Sequence of chain 1.A:
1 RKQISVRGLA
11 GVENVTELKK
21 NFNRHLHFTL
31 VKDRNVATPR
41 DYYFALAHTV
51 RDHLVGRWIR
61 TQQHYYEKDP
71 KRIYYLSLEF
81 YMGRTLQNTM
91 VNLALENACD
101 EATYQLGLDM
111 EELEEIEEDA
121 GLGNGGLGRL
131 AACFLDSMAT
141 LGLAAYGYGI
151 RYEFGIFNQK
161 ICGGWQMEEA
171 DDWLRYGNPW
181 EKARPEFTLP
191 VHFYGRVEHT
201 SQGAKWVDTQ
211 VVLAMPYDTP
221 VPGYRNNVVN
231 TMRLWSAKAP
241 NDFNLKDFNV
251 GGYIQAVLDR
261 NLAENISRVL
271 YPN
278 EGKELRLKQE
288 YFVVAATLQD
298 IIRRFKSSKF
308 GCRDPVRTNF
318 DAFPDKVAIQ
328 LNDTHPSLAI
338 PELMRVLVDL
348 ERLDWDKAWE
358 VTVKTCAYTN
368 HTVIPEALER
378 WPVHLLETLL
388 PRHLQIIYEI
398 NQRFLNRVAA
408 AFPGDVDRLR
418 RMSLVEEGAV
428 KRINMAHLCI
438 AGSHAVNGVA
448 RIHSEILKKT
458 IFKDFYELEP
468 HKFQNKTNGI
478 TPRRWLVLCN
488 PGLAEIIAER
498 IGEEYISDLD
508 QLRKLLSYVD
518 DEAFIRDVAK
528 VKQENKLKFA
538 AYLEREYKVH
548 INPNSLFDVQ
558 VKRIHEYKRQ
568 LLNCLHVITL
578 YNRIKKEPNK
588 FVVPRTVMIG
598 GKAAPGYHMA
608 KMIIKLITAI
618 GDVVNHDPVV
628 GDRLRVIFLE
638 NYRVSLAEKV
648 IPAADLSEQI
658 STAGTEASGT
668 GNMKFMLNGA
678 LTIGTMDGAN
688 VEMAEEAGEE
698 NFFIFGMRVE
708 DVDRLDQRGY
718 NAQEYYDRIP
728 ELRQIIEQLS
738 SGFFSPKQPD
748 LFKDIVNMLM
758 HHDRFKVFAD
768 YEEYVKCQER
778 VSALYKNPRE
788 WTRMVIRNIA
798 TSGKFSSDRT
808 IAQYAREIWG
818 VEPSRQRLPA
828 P

Sequence of chain 1.B:
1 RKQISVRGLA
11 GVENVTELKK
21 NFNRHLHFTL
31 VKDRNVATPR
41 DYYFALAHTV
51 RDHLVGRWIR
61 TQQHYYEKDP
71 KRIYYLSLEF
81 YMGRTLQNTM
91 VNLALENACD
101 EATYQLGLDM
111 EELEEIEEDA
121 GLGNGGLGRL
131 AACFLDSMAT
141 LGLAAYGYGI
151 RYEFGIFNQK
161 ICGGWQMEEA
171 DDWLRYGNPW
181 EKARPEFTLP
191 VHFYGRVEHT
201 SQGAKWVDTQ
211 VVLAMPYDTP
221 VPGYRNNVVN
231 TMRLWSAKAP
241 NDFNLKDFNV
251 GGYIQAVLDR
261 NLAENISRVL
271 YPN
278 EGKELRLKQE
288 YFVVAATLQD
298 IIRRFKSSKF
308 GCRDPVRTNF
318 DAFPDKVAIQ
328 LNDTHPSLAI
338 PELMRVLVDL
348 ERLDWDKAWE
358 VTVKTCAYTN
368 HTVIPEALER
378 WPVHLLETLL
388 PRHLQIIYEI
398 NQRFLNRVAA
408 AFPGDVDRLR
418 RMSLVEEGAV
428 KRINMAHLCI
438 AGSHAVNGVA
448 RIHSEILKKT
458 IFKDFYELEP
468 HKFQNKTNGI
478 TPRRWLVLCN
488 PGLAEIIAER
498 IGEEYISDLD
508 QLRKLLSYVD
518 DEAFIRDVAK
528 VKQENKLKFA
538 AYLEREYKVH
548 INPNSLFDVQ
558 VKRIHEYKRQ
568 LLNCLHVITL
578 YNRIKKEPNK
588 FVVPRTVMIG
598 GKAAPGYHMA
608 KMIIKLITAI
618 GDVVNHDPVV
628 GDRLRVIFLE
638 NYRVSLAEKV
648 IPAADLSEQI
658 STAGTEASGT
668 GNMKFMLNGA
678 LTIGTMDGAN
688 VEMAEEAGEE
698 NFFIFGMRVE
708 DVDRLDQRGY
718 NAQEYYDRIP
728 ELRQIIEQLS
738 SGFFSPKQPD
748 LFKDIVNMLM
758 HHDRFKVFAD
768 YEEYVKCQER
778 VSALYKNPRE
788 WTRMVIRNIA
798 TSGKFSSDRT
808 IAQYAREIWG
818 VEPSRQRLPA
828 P

This small molecule binds to this protein.
Small molecule (SMILES): O=c1[nH]cnc2c1ncn2[C@@H]1O[C@H](COP(=O)(O)O)[C@@H](O)[C@H]1O

Binding-site contacts:
Ligand atom O3P contacts residue ARG300 of chain 1.B at 2.5 Å (salt-bridge).
Ligand atom O2' contacts residue GLN63 of chain 1.B at 4.0 Å.
Ligand atom O2' contacts residue ASP33 of chain 1.A at 3.4 Å (salt-bridge).
Ligand atom C1' contacts residue VAL36 of chain 1.A at 4.1 Å (hydrophobic).
Ligand atom C8 contacts residue VAL36 of chain 1.A at 3.4 Å (hydrophobic).
Ligand atom O3P contacts residue ARG301 of chain 1.B at 4.0 Å.
Ligand atom N3 contacts residue ASN35 of chain 1.A at 3.9 Å.
Ligand atom C4 contacts residue VAL36 of chain 1.A at 4.0 Å (hydrophobic).
Ligand atom C5' contacts residue TRP58 of chain 1.B at 4.0 Å (hydrophobic).
Ligand atom N9 contacts residue VAL36 of chain 1.A at 3.6 Å.
Ligand atom O5' contacts residue TYR66 of chain 1.B at 3.9 Å.
Ligand atom P contacts residue ARG301 of chain 1.B at 3.4 Å.
Ligand atom O1P contacts residue ARG300 of chain 1.B at 3.8 Å.
Ligand atom O1P contacts residue ARG301 of chain 1.B at 2.6 Å (salt-bridge).
Ligand atom C2' contacts residue ASP33 of chain 1.A at 3.2 Å.
Ligand atom O3' contacts residue TRP58 of chain 1.B at 3.2 Å.
Ligand atom O2P contacts residue ARG301 of chain 1.B at 2.8 Å (salt-bridge).
Ligand atom O2P contacts residue ARG300 of chain 1.B at 2.9 Å (salt-bridge).
Ligand atom C3' contacts residue VAL36 of chain 1.A at 3.7 Å (hydrophobic).
Ligand atom C6 contacts residue LYS306 of chain 1.B at 3.2 Å.
Ligand atom C2' contacts residue VAL36 of chain 1.A at 3.6 Å (hydrophobic).
Ligand atom N1 contacts residue LYS306 of chain 1.B at 2.7 Å (salt-bridge).
Ligand atom C2 contacts residue LYS306 of chain 1.B at 3.8 Å.
Ligand atom O6 contacts residue LYS306 of chain 1.B at 2.8 Å (salt-bridge).
Ligand atom N7 contacts residue TYR66 of chain 1.B at 3.8 Å.
Ligand atom C2 contacts residue GLU67 of chain 1.B at 3.4 Å.
Ligand atom O3P contacts residue TYR66 of chain 1.B at 3.2 Å (h-bond).
Ligand atom O2P contacts residue ARG233 of chain 1.B at 3.9 Å.
Ligand atom C8 contacts residue TYR66 of chain 1.B at 3.9 Å (hydrophobic).
Ligand atom N7 contacts residue VAL36 of chain 1.A at 3.8 Å.
Ligand atom O1P contacts residue TYR66 of chain 1.B at 2.2 Å (h-bond).
Ligand atom C5 contacts residue TYR66 of chain 1.B at 3.9 Å (hydrophobic).
Ligand atom P contacts residue TYR66 of chain 1.B at 3.2 Å.
Ligand atom O4' contacts residue TYR66 of chain 1.B at 3.9 Å.
Ligand atom C2 contacts residue ASN35 of chain 1.A at 3.5 Å.
Ligand atom C5 contacts residue VAL36 of chain 1.A at 4.1 Å (hydrophobic).
Ligand atom N1 contacts residue GLU67 of chain 1.B at 3.6 Å (salt-bridge).
Ligand atom N1 contacts residue ASN35 of chain 1.A at 3.5 Å (h-bond).
Ligand atom C4' contacts residue TRP58 of chain 1.B at 4.0 Å (hydrophobic).
Ligand atom P contacts residue ARG300 of chain 1.B at 3.1 Å.